Sequence of chain 1.D:
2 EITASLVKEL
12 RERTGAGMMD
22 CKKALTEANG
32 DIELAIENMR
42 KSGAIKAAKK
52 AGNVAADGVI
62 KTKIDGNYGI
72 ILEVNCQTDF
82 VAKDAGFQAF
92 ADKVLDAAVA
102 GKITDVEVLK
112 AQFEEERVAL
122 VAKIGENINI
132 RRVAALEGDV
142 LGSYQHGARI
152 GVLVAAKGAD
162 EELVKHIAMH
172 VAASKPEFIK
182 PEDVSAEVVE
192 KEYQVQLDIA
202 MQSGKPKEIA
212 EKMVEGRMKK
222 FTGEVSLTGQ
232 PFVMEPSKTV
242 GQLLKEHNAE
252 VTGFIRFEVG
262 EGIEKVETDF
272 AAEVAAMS

The protein below binds the small molecule below.
Small molecule (SMILES): Nc1nc2c(ncn2[C@@H]2O[C@H](CO[P](=O)(O)O[P](=O)(O)NP(=O)(O)O)[C@@H](O)[C@H]2O)c(=O)[nH]1

Sequence of chain 1.C:
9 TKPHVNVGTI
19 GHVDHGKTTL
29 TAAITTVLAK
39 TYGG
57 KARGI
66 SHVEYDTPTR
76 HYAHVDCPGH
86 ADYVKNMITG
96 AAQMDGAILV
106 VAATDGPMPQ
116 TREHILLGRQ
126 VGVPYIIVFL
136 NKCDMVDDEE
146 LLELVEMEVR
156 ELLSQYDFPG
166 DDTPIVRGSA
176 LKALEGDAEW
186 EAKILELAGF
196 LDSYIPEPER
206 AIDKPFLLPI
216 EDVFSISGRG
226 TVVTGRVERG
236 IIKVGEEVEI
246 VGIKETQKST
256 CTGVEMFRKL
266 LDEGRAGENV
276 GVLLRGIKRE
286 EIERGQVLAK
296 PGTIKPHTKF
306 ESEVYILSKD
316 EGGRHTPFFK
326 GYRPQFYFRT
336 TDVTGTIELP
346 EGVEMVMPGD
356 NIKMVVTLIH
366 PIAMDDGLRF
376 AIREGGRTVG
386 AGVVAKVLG

Binding-site contacts:
Ligand atom O6 contacts residue ALA175 of chain 1.C at 2.8 Å (h-bond).
Ligand atom C5' contacts residue ASP22 of chain 1.C at 3.7 Å.
Ligand atom O2G contacts residue VAL21 of chain 1.C at 3.6 Å.
Ligand atom O3A contacts residue VAL21 of chain 1.C at 3.5 Å (h-bond).
Ligand atom N1 contacts residue LEU176 of chain 1.C at 3.6 Å.
Ligand atom O2B contacts residue HIS20 of chain 1.C at 3.5 Å (h-bond).
Ligand atom O6 contacts residue LEU176 of chain 1.C at 3.1 Å (h-bond).
Ligand atom O6 contacts residue ASN136 of chain 1.C at 2.8 Å (h-bond).
Ligand atom PB contacts residue VAL21 of chain 1.C at 3.1 Å.
Ligand atom O3G contacts residue THR26 of chain 1.C at 3.7 Å.
Ligand atom O5' contacts residue THR27 of chain 1.C at 3.4 Å (h-bond).
Ligand atom PA contacts residue THR27 of chain 1.C at 3.6 Å.
Ligand atom C6 contacts residue LYS137 of chain 1.C at 3.6 Å.
Ligand atom N2 contacts residue ASP139 of chain 1.C at 3.5 Å (salt-bridge).
Ligand atom PG contacts residue VAL21 of chain 1.C at 3.7 Å.
Ligand atom O2A contacts residue THR27 of chain 1.C at 2.7 Å (h-bond).
Ligand atom O2A contacts residue THR26 of chain 1.C at 3.4 Å (h-bond).
Ligand atom N7 contacts residue THR27 of chain 1.C at 3.6 Å.
Ligand atom O6 contacts residue LYS137 of chain 1.C at 3.5 Å (salt-bridge).
Ligand atom O1B contacts residue THR26 of chain 1.C at 2.7 Å (h-bond).
Ligand atom N1 contacts residue ASP139 of chain 1.C at 3.0 Å (salt-bridge).
Ligand atom O3A contacts residue LYS25 of chain 1.C at 3.7 Å.
Ligand atom O2B contacts residue LYS25 of chain 1.C at 3.2 Å (salt-bridge).
Ligand atom N2 contacts residue MET140 of chain 1.C at 3.5 Å (h-bond).
Ligand atom N7 contacts residue ASN136 of chain 1.C at 3.0 Å (h-bond).
Ligand atom O1G contacts residue GLU274 of chain 1.D at 2.9 Å (salt-bridge).
Ligand atom O3A contacts residue GLY24 of chain 1.C at 3.2 Å.
Ligand atom O4' contacts residue LYS137 of chain 1.C at 3.5 Å (salt-bridge).
Ligand atom O2A contacts residue GLY24 of chain 1.C at 3.5 Å.
Ligand atom O2B contacts residue VAL21 of chain 1.C at 2.8 Å (h-bond).
Ligand atom N3B contacts residue VAL21 of chain 1.C at 2.5 Å (h-bond).
Ligand atom C5 contacts residue LEU176 of chain 1.C at 3.5 Å (hydrophobic).
Ligand atom C6 contacts residue ASN136 of chain 1.C at 3.6 Å.
Ligand atom C5 contacts residue ASN136 of chain 1.C at 3.6 Å.
Ligand atom O6 contacts residue SER174 of chain 1.C at 3.2 Å (h-bond).
Ligand atom C6 contacts residue LEU176 of chain 1.C at 3.4 Å (hydrophobic).
Ligand atom O2B contacts residue GLY24 of chain 1.C at 3.5 Å (h-bond).
Ligand atom C8 contacts residue THR27 of chain 1.C at 3.3 Å.
Ligand atom O1B contacts residue LYS25 of chain 1.C at 3.5 Å (salt-bridge).
Ligand atom PB contacts residue LYS25 of chain 1.C at 3.6 Å.